Sequence of chain 1.C:
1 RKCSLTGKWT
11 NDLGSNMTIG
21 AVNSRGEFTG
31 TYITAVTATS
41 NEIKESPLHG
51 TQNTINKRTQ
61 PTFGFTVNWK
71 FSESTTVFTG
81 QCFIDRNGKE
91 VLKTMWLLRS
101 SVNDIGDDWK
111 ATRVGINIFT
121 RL

Binding-site contacts:
Ligand atom O7 contacts residue ASN16 of chain 1.C at 4.1 Å.
Ligand atom C7 contacts residue ILE33 of chain 1.C at 4.0 Å (hydrophobic).
Ligand atom N2 contacts residue GLY14 of chain 1.C at 2.7 Å (h-bond).
Ligand atom C8 contacts residue ILE33 of chain 1.C at 3.7 Å (hydrophobic).
Ligand atom C7 contacts residue GLY14 of chain 1.C at 3.5 Å.
Ligand atom C8 contacts residue ALA35 of chain 1.C at 3.8 Å (hydrophobic).
Ligand atom C8 contacts residue SER15 of chain 1.C at 4.3 Å.
Ligand atom C2 contacts residue GLY14 of chain 1.C at 3.6 Å.
Ligand atom O5 contacts residue ASN16 of chain 1.C at 2.3 Å (h-bond).
Ligand atom C1 contacts residue GLY14 of chain 1.C at 3.5 Å.
Ligand atom C8 contacts residue THR34 of chain 1.C at 3.8 Å.
Ligand atom O7 contacts residue ILE33 of chain 1.C at 3.6 Å.
Ligand atom C8 contacts residue GLY14 of chain 1.C at 3.4 Å.
Ligand atom C2 contacts residue ASN16 of chain 1.C at 2.5 Å.
Ligand atom C5 contacts residue ASN16 of chain 1.C at 3.7 Å.
Ligand atom C3 contacts residue GLY14 of chain 1.C at 4.4 Å.
Ligand atom C3 contacts residue ASN16 of chain 1.C at 3.9 Å.
Ligand atom N2 contacts residue ASN16 of chain 1.C at 3.0 Å (h-bond).
Ligand atom C7 contacts residue ASN16 of chain 1.C at 3.7 Å.
Ligand atom C1 contacts residue ASN16 of chain 1.C at 1.9 Å.
Ligand atom C4 contacts residue ASN16 of chain 1.C at 4.3 Å.

The small molecule below binds the protein below.
Small molecule (SMILES): CC(=O)N[C@@H]1[C@@H](O)[C@H](O)[C@@H](CO)O[C@H]1O